Binding-site contacts:
Ligand atom O7 contacts residue HIS71 of chain 3.A at 3.8 Å.
Ligand atom C4 contacts residue ASN72 of chain 3.A at 4.2 Å.
Ligand atom O7 contacts residue ASN72 of chain 3.A at 3.4 Å (h-bond).
Ligand atom C1 contacts residue THR74 of chain 3.A at 3.9 Å.
Ligand atom C2 contacts residue ASN72 of chain 3.A at 2.3 Å.
Ligand atom C5 contacts residue ASN72 of chain 3.A at 3.7 Å.
Ligand atom O5 contacts residue ASN72 of chain 3.A at 2.4 Å (h-bond).
Ligand atom C3 contacts residue ASN72 of chain 3.A at 3.7 Å.
Ligand atom C8 contacts residue ASN72 of chain 3.A at 3.2 Å.
Ligand atom C8 contacts residue HIS71 of chain 3.A at 4.1 Å.
Ligand atom C1 contacts residue ASN72 of chain 3.A at 1.4 Å.
Ligand atom C7 contacts residue ASN72 of chain 3.A at 3.4 Å.
Ligand atom N2 contacts residue ASN72 of chain 3.A at 2.9 Å (h-bond).
Ligand atom O5 contacts residue MET104 of chain 3.A at 4.5 Å.

Sequence of chain 3.A:
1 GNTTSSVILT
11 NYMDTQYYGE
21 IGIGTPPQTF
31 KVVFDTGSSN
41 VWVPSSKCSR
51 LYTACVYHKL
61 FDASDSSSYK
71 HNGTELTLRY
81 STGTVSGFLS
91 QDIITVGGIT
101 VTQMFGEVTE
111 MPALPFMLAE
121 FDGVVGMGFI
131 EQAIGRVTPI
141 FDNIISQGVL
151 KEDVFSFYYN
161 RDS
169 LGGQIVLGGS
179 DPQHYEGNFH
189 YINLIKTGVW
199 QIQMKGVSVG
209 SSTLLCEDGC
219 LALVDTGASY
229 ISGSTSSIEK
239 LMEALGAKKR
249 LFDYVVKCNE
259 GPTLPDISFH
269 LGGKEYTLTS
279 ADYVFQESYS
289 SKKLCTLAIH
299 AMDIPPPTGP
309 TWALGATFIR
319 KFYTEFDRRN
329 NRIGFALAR

The small molecule below binds the protein below.
Small molecule (SMILES): CC(=O)N[C@@H]1[C@@H](O)[C@H](O)[C@@H](CO)O[C@H]1O